Sequence of chain 2.A:
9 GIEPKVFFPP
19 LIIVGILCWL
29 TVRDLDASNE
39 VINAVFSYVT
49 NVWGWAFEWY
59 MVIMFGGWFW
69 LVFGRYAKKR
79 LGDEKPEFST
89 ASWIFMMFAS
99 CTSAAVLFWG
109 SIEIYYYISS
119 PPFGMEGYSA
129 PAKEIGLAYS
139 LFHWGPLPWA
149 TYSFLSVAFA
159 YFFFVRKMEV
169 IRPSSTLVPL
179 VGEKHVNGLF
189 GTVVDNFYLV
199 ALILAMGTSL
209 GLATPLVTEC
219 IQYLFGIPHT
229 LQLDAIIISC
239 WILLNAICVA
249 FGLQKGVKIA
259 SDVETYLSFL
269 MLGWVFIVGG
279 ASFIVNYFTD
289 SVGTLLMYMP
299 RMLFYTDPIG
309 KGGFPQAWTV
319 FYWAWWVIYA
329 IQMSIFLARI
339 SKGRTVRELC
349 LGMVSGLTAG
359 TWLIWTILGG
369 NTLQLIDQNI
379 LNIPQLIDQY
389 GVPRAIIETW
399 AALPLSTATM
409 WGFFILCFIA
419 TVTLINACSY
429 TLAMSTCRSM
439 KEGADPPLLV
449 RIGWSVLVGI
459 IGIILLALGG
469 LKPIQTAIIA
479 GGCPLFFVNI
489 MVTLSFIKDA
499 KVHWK

This small molecule binds to this protein.
Small molecule (SMILES): C[N+](C)(C)CCCC(=O)O

Binding-site contacts:
Ligand atom C2 contacts residue TRP323 of chain 2.A at 3.5 Å (hydrophobic).
Ligand atom C10 contacts residue TRP323 of chain 2.A at 3.5 Å (hydrophobic).
Ligand atom O4 contacts residue SER98 of chain 2.A at 2.7 Å (h-bond).
Ligand atom C8 contacts residue TRP323 of chain 2.A at 4.0 Å (hydrophobic).
Ligand atom C5 contacts residue SER98 of chain 2.A at 4.0 Å.
Ligand atom C8 contacts residue TRP324 of chain 2.A at 3.5 Å (hydrophobic).
Ligand atom O4 contacts residue CYS99 of chain 2.A at 4.1 Å.
Ligand atom O4 contacts residue THR100 of chain 2.A at 4.3 Å.
Ligand atom C2 contacts residue TRP142 of chain 2.A at 4.4 Å (hydrophobic).
Ligand atom O7 contacts residue SER101 of chain 2.A at 3.9 Å.
Ligand atom C8 contacts residue TRP147 of chain 2.A at 4.2 Å (hydrophobic).
Ligand atom C9 contacts residue TRP147 of chain 2.A at 3.4 Å (hydrophobic).
Ligand atom N1 contacts residue TRP323 of chain 2.A at 3.9 Å.
Ligand atom C5 contacts residue SER101 of chain 2.A at 4.1 Å.
Ligand atom N1 contacts residue TRP147 of chain 2.A at 4.2 Å.
Ligand atom C2 contacts residue TRP147 of chain 2.A at 4.5 Å (hydrophobic).
Ligand atom C6 contacts residue SER101 of chain 2.A at 4.2 Å.
Ligand atom O4 contacts residue SER101 of chain 2.A at 4.5 Å.
Ligand atom C8 contacts residue TRP142 of chain 2.A at 4.4 Å (hydrophobic).
Ligand atom C6 contacts residue TRP323 of chain 2.A at 4.0 Å (hydrophobic).
Ligand atom C10 contacts residue TYR327 of chain 2.A at 3.4 Å (hydrophobic).
Ligand atom C8 contacts residue TYR150 of chain 2.A at 4.2 Å (hydrophobic).